Binding-site contacts:
Ligand atom C4 contacts residue ASN327 of chain 1.B at 4.3 Å.
Ligand atom C8 contacts residue ASN327 of chain 1.B at 3.4 Å.
Ligand atom C1 contacts residue ASN327 of chain 1.B at 1.4 Å.
Ligand atom C8 contacts residue LEU320 of chain 1.B at 4.4 Å (hydrophobic).
Ligand atom C5 contacts residue ASN327 of chain 1.B at 3.6 Å.
Ligand atom O5 contacts residue ASN327 of chain 1.B at 2.4 Å (h-bond).
Ligand atom C2 contacts residue ASN327 of chain 1.B at 2.7 Å.
Ligand atom O7 contacts residue ASN327 of chain 1.B at 3.8 Å.
Ligand atom C3 contacts residue ASN327 of chain 1.B at 3.9 Å.
Ligand atom C7 contacts residue ASN327 of chain 1.B at 3.1 Å.
Ligand atom N2 contacts residue ASN327 of chain 1.B at 2.8 Å (h-bond).

The small molecule below binds the protein below.
Small molecule (SMILES): CC(=O)N[C@@H]1[C@@H](O)[C@H](O)[C@@H](CO)O[C@H]1O

Sequence of chain 1.B:
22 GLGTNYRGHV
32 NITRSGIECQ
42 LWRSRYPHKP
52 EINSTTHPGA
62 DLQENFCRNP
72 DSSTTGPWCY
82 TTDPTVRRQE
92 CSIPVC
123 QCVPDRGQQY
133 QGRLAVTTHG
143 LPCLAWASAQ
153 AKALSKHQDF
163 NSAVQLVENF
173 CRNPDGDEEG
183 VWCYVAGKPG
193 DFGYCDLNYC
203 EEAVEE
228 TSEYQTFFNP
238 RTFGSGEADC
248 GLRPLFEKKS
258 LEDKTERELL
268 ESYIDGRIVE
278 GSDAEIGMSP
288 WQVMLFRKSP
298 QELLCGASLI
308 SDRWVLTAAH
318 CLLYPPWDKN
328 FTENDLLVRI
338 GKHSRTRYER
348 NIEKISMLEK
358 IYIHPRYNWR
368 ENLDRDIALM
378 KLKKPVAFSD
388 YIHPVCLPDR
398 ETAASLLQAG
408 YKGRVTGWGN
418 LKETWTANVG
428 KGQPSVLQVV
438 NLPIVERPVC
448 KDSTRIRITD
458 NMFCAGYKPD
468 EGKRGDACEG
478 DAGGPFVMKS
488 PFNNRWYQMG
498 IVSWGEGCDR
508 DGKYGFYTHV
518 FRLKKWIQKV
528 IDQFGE